A protein and the small-molecule ligand that binds it are described below.
Small molecule (SMILES): CC(=O)N[C@H]1[C@H](O[C@H]2[C@H](O)[C@@H](NC(C)=O)CO[C@@H]2CO)O[C@H](CO)[C@@H](O)[C@@H]1O

Sequence of chain 1.E:
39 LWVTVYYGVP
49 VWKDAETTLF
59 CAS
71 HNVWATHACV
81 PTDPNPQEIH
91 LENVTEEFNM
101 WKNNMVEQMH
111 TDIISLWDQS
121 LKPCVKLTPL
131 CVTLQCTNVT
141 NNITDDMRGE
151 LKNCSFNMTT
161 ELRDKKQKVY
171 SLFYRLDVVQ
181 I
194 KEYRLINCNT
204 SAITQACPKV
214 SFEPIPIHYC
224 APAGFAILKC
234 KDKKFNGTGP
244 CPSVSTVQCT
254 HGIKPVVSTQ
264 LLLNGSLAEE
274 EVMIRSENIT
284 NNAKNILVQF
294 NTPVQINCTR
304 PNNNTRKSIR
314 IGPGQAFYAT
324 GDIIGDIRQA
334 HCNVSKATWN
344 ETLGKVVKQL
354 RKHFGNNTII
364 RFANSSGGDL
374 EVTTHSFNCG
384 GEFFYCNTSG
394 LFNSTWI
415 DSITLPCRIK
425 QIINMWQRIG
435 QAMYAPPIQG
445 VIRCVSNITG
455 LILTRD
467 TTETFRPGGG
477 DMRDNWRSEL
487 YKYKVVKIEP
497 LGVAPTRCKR

Binding-site contacts:
Ligand atom C4 contacts residue NAG1 of chain 1.MA at 3.5 Å.
Ligand atom C5 contacts residue ASN367 of chain 1.E at 3.8 Å.
Ligand atom C8 contacts residue SER369 of chain 1.E at 3.9 Å.
Ligand atom O3 contacts residue NAG1 of chain 1.MA at 4.2 Å.
Ligand atom O5 contacts residue NAG1 of chain 1.MA at 3.8 Å.
Ligand atom C8 contacts residue NAG1 of chain 1.MA at 4.1 Å.
Ligand atom C2 contacts residue ASN367 of chain 1.E at 2.5 Å.
Ligand atom O5 contacts residue ASN367 of chain 1.E at 2.4 Å (h-bond).
Ligand atom C7 contacts residue ASN367 of chain 1.E at 3.5 Å.
Ligand atom O4 contacts residue NAG1 of chain 1.MA at 4.4 Å.
Ligand atom C3 contacts residue NAG1 of chain 1.MA at 4.5 Å.
Ligand atom C8 contacts residue SER368 of chain 1.E at 3.8 Å.
Ligand atom C7 contacts residue NAG1 of chain 1.MA at 4.0 Å.
Ligand atom C5 contacts residue NAG1 of chain 1.MA at 4.0 Å.
Ligand atom C2 contacts residue NAG1 of chain 1.MA at 4.3 Å.
Ligand atom O7 contacts residue NAG1 of chain 1.MA at 3.0 Å (h-bond).
Ligand atom C3 contacts residue ASN367 of chain 1.E at 3.9 Å.
Ligand atom C4 contacts residue ASN367 of chain 1.E at 4.4 Å.
Ligand atom C6 contacts residue NAG1 of chain 1.MA at 3.8 Å.
Ligand atom N2 contacts residue ASN367 of chain 1.E at 3.1 Å (h-bond).
Ligand atom O7 contacts residue ASN367 of chain 1.E at 3.5 Å (h-bond).
Ligand atom C1 contacts residue ASN367 of chain 1.E at 1.5 Å.
Ligand atom C8 contacts residue ASN367 of chain 1.E at 4.3 Å.